Sequence of chain 1.A:
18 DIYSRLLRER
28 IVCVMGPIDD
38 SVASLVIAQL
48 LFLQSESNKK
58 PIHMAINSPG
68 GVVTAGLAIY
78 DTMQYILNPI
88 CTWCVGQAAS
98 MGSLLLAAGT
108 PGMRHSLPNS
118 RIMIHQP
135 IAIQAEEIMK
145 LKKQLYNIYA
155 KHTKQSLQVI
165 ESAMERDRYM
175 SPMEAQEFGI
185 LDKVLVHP

Binding-site contacts:
Ligand atom N11 contacts residue LEU48 of chain 1.A at 3.4 Å.
Ligand atom C26 contacts residue ALA45 of chain 1.A at 3.2 Å (hydrophobic).
Ligand atom C18 contacts residue LEU48 of chain 1.A at 3.8 Å (hydrophobic).
Ligand atom C17 contacts residue TRP90 of chain 1.B at 4.0 Å (hydrophobic).
Ligand atom O14 contacts residue LEU48 of chain 1.A at 4.0 Å.
Ligand atom C01 contacts residue LEU48 of chain 1.A at 4.0 Å (hydrophobic).
Ligand atom C03 contacts residue SER52 of chain 1.A at 3.6 Å.
Ligand atom N11 contacts residue GLN51 of chain 1.A at 3.9 Å.
Ligand atom C07 contacts residue GLU26 of chain 1.B at 3.2 Å.
Ligand atom CL1 contacts residue HIS60 of chain 1.B at 4.0 Å.
Ligand atom C06 contacts residue ILE28 of chain 1.B at 3.7 Å (hydrophobic).
Ligand atom C21 contacts residue LEU48 of chain 1.A at 4.0 Å (hydrophobic).
Ligand atom C01 contacts residue LEU23 of chain 1.B at 4.0 Å (hydrophobic).
Ligand atom O27 contacts residue LEU48 of chain 1.A at 3.6 Å.
Ligand atom O24 contacts residue LEU48 of chain 1.A at 3.7 Å.
Ligand atom F22 contacts residue VAL92 of chain 1.B at 3.0 Å.
Ligand atom C02 contacts residue PHE49 of chain 1.A at 3.5 Å (hydrophobic).
Ligand atom C05 contacts residue GLU26 of chain 1.B at 3.5 Å.
Ligand atom C26 contacts residue LEU23 of chain 1.B at 3.6 Å (hydrophobic).
Ligand atom C04 contacts residue GLU26 of chain 1.B at 3.4 Å.
Ligand atom C16 contacts residue TRP90 of chain 1.B at 3.9 Å (hydrophobic).
Ligand atom C26 contacts residue PHE49 of chain 1.A at 4.0 Å (hydrophobic).
Ligand atom C21 contacts residue TYR82 of chain 1.A at 3.6 Å (hydrophobic).
Ligand atom C19 contacts residue VAL92 of chain 1.B at 4.0 Å (hydrophobic).
Ligand atom F22 contacts residue ILE44 of chain 1.A at 3.8 Å.
Ligand atom N12 contacts residue LEU48 of chain 1.A at 3.6 Å.
Ligand atom N12 contacts residue TYR82 of chain 1.A at 3.9 Å.
Ligand atom C04 contacts residue SER52 of chain 1.A at 3.6 Å.
Ligand atom C19 contacts residue LEU48 of chain 1.A at 3.9 Å (hydrophobic).
Ligand atom C13 contacts residue LEU48 of chain 1.A at 4.0 Å (hydrophobic).
Ligand atom C03 contacts residue PHE49 of chain 1.A at 3.8 Å (hydrophobic).
Ligand atom O27 contacts residue LEU23 of chain 1.B at 3.2 Å.
Ligand atom O25 contacts residue ALA45 of chain 1.A at 3.5 Å (h-bond).
Ligand atom C10 contacts residue LEU48 of chain 1.A at 3.7 Å (hydrophobic).
Ligand atom O27 contacts residue PHE49 of chain 1.A at 4.0 Å.
Ligand atom N08 contacts residue ILE28 of chain 1.B at 4.0 Å.
Ligand atom O27 contacts residue ALA45 of chain 1.A at 3.6 Å.
Ligand atom O25 contacts residue PHE49 of chain 1.A at 3.1 Å.
Ligand atom C15 contacts residue TRP90 of chain 1.B at 3.7 Å (hydrophobic).
Ligand atom CL1 contacts residue TRP90 of chain 1.B at 3.8 Å.

A protein and the small-molecule ligand that binds it are described below.
Small molecule (SMILES): O=C(NCc1ccc2c(c1)OCO2)c1nnc(Cc2ccc(F)cc2Cl)o1

Sequence of chain 1.B:
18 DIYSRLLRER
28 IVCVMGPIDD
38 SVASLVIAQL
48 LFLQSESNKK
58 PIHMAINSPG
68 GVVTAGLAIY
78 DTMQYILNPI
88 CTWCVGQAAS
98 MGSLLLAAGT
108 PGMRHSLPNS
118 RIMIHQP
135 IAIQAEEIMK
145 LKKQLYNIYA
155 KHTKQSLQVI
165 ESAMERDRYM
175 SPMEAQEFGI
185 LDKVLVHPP